Binding-site contacts:
Ligand atom P contacts residue ARG207 of chain 19.A at 4.0 Å.
Ligand atom C3 contacts residue GLY208 of chain 19.A at 3.7 Å.
Ligand atom C2 contacts residue HIS105 of chain 19.A at 3.0 Å.
Ligand atom C1 contacts residue SER210 of chain 19.A at 3.3 Å.
Ligand atom P contacts residue ASN206 of chain 19.A at 3.9 Å.
Ligand atom C1 contacts residue ARG207 of chain 19.A at 4.1 Å.
Ligand atom C1' contacts residue ALA227 of chain 19.A at 3.5 Å (hydrophobic).
Ligand atom C2' contacts residue SER210 of chain 19.A at 3.2 Å.
Ligand atom P contacts residue SER210 of chain 19.A at 1.4 Å.
Ligand atom C1' contacts residue THR226 of chain 19.A at 3.1 Å.
Ligand atom O2P contacts residue THR226 of chain 19.A at 3.3 Å (h-bond).
Ligand atom C3 contacts residue LEU87 of chain 19.A at 3.2 Å (hydrophobic).
Ligand atom O1P contacts residue HIS105 of chain 19.A at 4.1 Å.
Ligand atom C1' contacts residue ILE228 of chain 19.A at 4.0 Å (hydrophobic).
Ligand atom C1' contacts residue SER210 of chain 19.A at 3.1 Å.
Ligand atom P contacts residue GLY208 of chain 19.A at 3.8 Å.
Ligand atom O3P contacts residue ASN206 of chain 19.A at 3.1 Å (h-bond).
Ligand atom C2' contacts residue ALA227 of chain 19.A at 3.9 Å (hydrophobic).
Ligand atom O1P contacts residue ARG207 of chain 19.A at 3.5 Å.
Ligand atom O2P contacts residue ASN206 of chain 19.A at 3.5 Å (h-bond).
Ligand atom C3' contacts residue THR226 of chain 19.A at 4.3 Å.
Ligand atom P contacts residue HIS105 of chain 19.A at 4.0 Å.
Ligand atom C3' contacts residue ALA227 of chain 19.A at 3.7 Å (hydrophobic).
Ligand atom P contacts residue THR226 of chain 19.A at 3.9 Å.
Ligand atom O3P contacts residue ARG207 of chain 19.A at 3.5 Å.
Ligand atom O3P contacts residue GLY208 of chain 19.A at 2.6 Å (h-bond).
Ligand atom C1 contacts residue HIS105 of chain 19.A at 3.9 Å.
Ligand atom O1P contacts residue GLY208 of chain 19.A at 3.9 Å.
Ligand atom O2P contacts residue SER210 of chain 19.A at 2.4 Å (h-bond).
Ligand atom O3P contacts residue ASN209 of chain 19.A at 3.1 Å (h-bond).
Ligand atom O3P contacts residue SER210 of chain 19.A at 2.4 Å (h-bond).
Ligand atom C2 contacts residue SER210 of chain 19.A at 3.8 Å.
Ligand atom C3 contacts residue SER210 of chain 19.A at 3.5 Å.
Ligand atom C3 contacts residue VAL106 of chain 19.A at 4.3 Å (hydrophobic).
Ligand atom C1 contacts residue GLY208 of chain 19.A at 4.2 Å.
Ligand atom O2P contacts residue ARG207 of chain 19.A at 4.3 Å.
Ligand atom C2' contacts residue HIS105 of chain 19.A at 3.9 Å.
Ligand atom C2' contacts residue THR226 of chain 19.A at 3.4 Å.
Ligand atom O1P contacts residue SER210 of chain 19.A at 2.7 Å (h-bond).
Ligand atom C3' contacts residue ILE228 of chain 19.A at 3.3 Å (hydrophobic).

Sequence of chain 19.A:
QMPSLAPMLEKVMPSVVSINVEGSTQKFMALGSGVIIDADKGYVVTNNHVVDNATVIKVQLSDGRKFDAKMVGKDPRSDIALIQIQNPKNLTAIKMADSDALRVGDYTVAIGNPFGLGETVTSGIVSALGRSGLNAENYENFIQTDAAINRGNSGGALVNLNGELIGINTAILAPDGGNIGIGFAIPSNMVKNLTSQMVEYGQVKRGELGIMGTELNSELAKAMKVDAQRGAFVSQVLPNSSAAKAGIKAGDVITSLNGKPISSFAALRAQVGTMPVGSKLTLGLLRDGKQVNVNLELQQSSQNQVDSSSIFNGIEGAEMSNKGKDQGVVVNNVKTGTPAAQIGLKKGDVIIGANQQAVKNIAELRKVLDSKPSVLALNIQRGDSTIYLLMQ

A protein and the small-molecule ligand that binds it are described below.
Small molecule (SMILES): CC(C)O[PH](=O)OC(C)C